Sequence of chain 1.B:
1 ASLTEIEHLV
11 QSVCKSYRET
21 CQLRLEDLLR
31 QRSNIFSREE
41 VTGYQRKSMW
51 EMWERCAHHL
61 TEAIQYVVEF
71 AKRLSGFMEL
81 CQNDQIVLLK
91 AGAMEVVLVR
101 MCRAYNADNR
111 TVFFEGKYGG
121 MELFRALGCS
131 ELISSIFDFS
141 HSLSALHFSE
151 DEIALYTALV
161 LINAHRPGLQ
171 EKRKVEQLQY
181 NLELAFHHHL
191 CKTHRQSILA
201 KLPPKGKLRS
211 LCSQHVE

The small molecule below binds the protein below.
Small molecule (SMILES): COc1ccc2c(n1)CCN(C(=O)CCCC(=O)O)[C@H]2C(=O)Nc1cc(F)c2c(c1)CCC2(C)C

Binding-site contacts:
Ligand atom C6 contacts residue PHE113 of chain 1.B at 3.9 Å (hydrophobic).
Ligand atom C27 contacts residue PHE124 of chain 1.B at 3.8 Å (hydrophobic).
Ligand atom C1 contacts residue MET101 of chain 1.B at 3.7 Å (hydrophobic).
Ligand atom C4 contacts residue MET101 of chain 1.B at 3.8 Å (hydrophobic).
Ligand atom O15 contacts residue PHE114 of chain 1.B at 3.5 Å.
Ligand atom C7 contacts residue PHE113 of chain 1.B at 3.6 Å (hydrophobic).
Ligand atom C6 contacts residue LEU23 of chain 1.B at 4.0 Å (hydrophobic).
Ligand atom C36 contacts residue PHE114 of chain 1.B at 3.8 Å (hydrophobic).
Ligand atom O20 contacts residue HIS59 of chain 1.B at 3.5 Å.
Ligand atom N24 contacts residue PHE113 of chain 1.B at 3.0 Å (h-bond).
Ligand atom C1 contacts residue VAL97 of chain 1.B at 3.3 Å (hydrophobic).
Ligand atom C28 contacts residue VAL112 of chain 1.B at 3.9 Å (hydrophobic).
Ligand atom O2 contacts residue ARG100 of chain 1.B at 3.9 Å.
Ligand atom C1 contacts residue ARG100 of chain 1.B at 3.8 Å.
Ligand atom C34 contacts residue LEU60 of chain 1.B at 3.8 Å (hydrophobic).
Ligand atom C5 contacts residue PHE113 of chain 1.B at 3.4 Å (hydrophobic).
Ligand atom O21 contacts residue GLU115 of chain 1.B at 3.9 Å.
Ligand atom C12 contacts residue LEU23 of chain 1.B at 3.9 Å (hydrophobic).
Ligand atom C28 contacts residue PHE124 of chain 1.B at 3.9 Å (hydrophobic).
Ligand atom C17 contacts residue HIS59 of chain 1.B at 3.4 Å.
Ligand atom N13 contacts residue LEU23 of chain 1.B at 3.9 Å.
Ligand atom F35 contacts residue LEU60 of chain 1.B at 3.2 Å.
Ligand atom C36 contacts residue LEU60 of chain 1.B at 3.7 Å (hydrophobic).
Ligand atom C5 contacts residue ALA104 of chain 1.B at 4.0 Å (hydrophobic).
Ligand atom O15 contacts residue GLU115 of chain 1.B at 2.8 Å (salt-bridge).
Ligand atom C26 contacts residue MET101 of chain 1.B at 3.8 Å (hydrophobic).
Ligand atom N24 contacts residue PHE114 of chain 1.B at 3.6 Å.
Ligand atom C28 contacts residue PHE137 of chain 1.B at 3.9 Å (hydrophobic).
Ligand atom C11 contacts residue GLN22 of chain 1.B at 3.7 Å.
Ligand atom C25 contacts residue PHE114 of chain 1.B at 3.6 Å (hydrophobic).
Ligand atom C14 contacts residue GLU115 of chain 1.B at 3.9 Å.
Ligand atom C32 contacts residue PHE124 of chain 1.B at 3.9 Å (hydrophobic).
Ligand atom C31 contacts residue ILE136 of chain 1.B at 3.7 Å (hydrophobic).
Ligand atom C27 contacts residue MET101 of chain 1.B at 3.9 Å (hydrophobic).
Ligand atom C4 contacts residue ALA104 of chain 1.B at 3.6 Å (hydrophobic).
Ligand atom F35 contacts residue CYS56 of chain 1.B at 3.3 Å.
Ligand atom C22 contacts residue PHE113 of chain 1.B at 3.7 Å (hydrophobic).
Ligand atom C25 contacts residue PHE113 of chain 1.B at 3.9 Å (hydrophobic).
Ligand atom O2 contacts residue MET101 of chain 1.B at 3.4 Å.
Ligand atom O23 contacts residue HIS59 of chain 1.B at 3.3 Å.